Binding-site contacts:
Ligand atom CAG contacts residue ASP521 of chain 1.A at 3.5 Å.
Ligand atom NAR contacts residue ASP523 of chain 1.A at 3.5 Å.
Ligand atom CAL contacts residue THR552 of chain 1.A at 3.5 Å.
Ligand atom CAG contacts residue ASP523 of chain 1.A at 3.2 Å.
Ligand atom NAR contacts residue VAL551 of chain 1.A at 3.6 Å.
Ligand atom CAX contacts residue GLY329 of chain 2.A at 3.3 Å.
Ligand atom CAX contacts residue SER330 of chain 2.A at 3.5 Å.
Ligand atom NAK contacts residue VAL551 of chain 1.A at 3.7 Å.
Ligand atom NAK contacts residue THR552 of chain 1.A at 3.0 Å (h-bond).
Ligand atom CAP contacts residue GLY550 of chain 1.A at 3.5 Å.
Ligand atom CAF contacts residue TYR331 of chain 2.A at 3.7 Å (hydrophobic).
Ligand atom CAC contacts residue ARG407 of chain 2.A at 3.5 Å.
Ligand atom CAG contacts residue PHE383 of chain 2.A at 3.5 Å (hydrophobic).
Ligand atom NBA contacts residue ASP523 of chain 1.A at 3.0 Å (salt-bridge).
Ligand atom CAU contacts residue ASP523 of chain 1.A at 3.7 Å.
Ligand atom CAH contacts residue THR552 of chain 1.A at 3.7 Å.
Ligand atom CAH contacts residue ASP523 of chain 1.A at 3.3 Å.
Ligand atom NAR contacts residue THR552 of chain 1.A at 3.1 Å (h-bond).
Ligand atom NAI contacts residue ASP521 of chain 1.A at 2.5 Å (salt-bridge).
Ligand atom NAI contacts residue PHE383 of chain 2.A at 3.3 Å.
Ligand atom CAZ contacts residue ASP523 of chain 1.A at 3.6 Å.
Ligand atom CAQ contacts residue GLY550 of chain 1.A at 3.4 Å.
Ligand atom CAQ contacts residue VAL356 of chain 2.A at 3.8 Å (hydrophobic).
Ligand atom CAO contacts residue TYR326 of chain 2.A at 3.5 Å (hydrophobic).
Ligand atom CAC contacts residue PHE383 of chain 2.A at 3.5 Å (hydrophobic).
Ligand atom CAE contacts residue ARG407 of chain 2.A at 3.4 Å.
Ligand atom CAC contacts residue ASP521 of chain 1.A at 3.4 Å.
Ligand atom CAJ contacts residue PHE383 of chain 2.A at 3.6 Å (hydrophobic).
Ligand atom CAF contacts residue PHE383 of chain 2.A at 3.8 Å (hydrophobic).
Ligand atom CAA contacts residue ASP521 of chain 1.A at 3.4 Å.
Ligand atom CAV contacts residue SER330 of chain 2.A at 3.5 Å.
Ligand atom CAY contacts residue GLY329 of chain 2.A at 3.7 Å.
Ligand atom CAJ contacts residue ASP523 of chain 1.A at 3.7 Å.
Ligand atom NAI contacts residue ASP523 of chain 1.A at 3.5 Å (salt-bridge).
Ligand atom CAD contacts residue PHE383 of chain 2.A at 3.8 Å (hydrophobic).
Ligand atom CAA contacts residue PHE383 of chain 2.A at 3.4 Å (hydrophobic).
Ligand atom NAR contacts residue ASP521 of chain 1.A at 3.0 Å (salt-bridge).
Ligand atom CAO contacts residue GLY550 of chain 1.A at 3.7 Å.
Ligand atom CAE contacts residue PHE383 of chain 2.A at 3.7 Å (hydrophobic).
Ligand atom CAB contacts residue PHE383 of chain 2.A at 3.6 Å (hydrophobic).

Sequence of chain 1.A:
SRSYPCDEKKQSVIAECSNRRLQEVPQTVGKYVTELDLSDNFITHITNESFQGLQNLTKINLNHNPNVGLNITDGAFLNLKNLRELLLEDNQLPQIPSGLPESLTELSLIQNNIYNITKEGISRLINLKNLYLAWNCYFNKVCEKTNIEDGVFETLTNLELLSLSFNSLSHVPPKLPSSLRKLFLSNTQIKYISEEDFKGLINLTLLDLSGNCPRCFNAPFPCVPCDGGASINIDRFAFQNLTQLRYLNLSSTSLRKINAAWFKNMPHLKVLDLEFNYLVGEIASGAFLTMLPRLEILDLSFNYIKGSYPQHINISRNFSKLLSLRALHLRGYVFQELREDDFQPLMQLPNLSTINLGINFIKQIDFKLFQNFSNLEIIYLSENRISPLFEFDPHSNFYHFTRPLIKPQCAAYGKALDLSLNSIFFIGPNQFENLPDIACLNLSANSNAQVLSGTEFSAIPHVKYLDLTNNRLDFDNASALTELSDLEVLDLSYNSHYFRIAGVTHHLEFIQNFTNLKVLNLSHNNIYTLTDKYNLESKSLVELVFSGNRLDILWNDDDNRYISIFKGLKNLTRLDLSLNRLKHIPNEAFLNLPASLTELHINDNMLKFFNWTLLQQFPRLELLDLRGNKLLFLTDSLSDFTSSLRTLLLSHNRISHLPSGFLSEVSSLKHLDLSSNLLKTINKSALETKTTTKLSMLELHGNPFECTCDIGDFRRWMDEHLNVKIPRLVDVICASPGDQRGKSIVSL

Sequence of chain 2.A:
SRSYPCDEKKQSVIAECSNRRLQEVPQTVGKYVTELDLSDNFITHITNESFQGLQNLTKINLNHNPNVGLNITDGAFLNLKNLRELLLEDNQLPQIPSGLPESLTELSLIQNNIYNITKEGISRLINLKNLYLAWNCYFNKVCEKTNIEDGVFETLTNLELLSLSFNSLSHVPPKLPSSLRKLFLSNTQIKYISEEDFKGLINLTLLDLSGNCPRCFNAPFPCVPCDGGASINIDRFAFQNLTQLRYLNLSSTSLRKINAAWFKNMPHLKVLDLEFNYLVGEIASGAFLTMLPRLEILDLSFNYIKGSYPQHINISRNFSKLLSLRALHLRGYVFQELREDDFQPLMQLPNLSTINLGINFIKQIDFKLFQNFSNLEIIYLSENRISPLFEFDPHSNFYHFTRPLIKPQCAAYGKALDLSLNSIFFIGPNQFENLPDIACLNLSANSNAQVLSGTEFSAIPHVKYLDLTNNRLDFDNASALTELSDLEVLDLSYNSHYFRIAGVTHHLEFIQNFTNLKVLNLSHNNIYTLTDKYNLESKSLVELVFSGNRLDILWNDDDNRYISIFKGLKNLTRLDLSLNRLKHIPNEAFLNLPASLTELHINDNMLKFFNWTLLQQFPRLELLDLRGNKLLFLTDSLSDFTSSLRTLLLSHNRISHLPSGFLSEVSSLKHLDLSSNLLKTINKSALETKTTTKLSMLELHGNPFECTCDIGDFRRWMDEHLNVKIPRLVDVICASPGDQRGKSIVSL

A protein and the small-molecule ligand that binds it are described below.
Small molecule (SMILES): CCCCc1nc2c(N)nc3ccccc3c2n1Cc1cccc(CN)c1